Binding-site contacts:
Ligand atom N8 contacts residue PRO279 of chain 1.A at 3.9 Å.
Ligand atom C11 contacts residue VAL281 of chain 1.A at 4.4 Å (hydrophobic).
Ligand atom N8 contacts residue MET303 of chain 1.A at 4.1 Å.
Ligand atom N8 contacts residue TYR302 of chain 1.A at 3.7 Å.
Ligand atom N6 contacts residue HEM1 of chain 1.C at 4.0 Å.
Ligand atom C2 contacts residue PRO279 of chain 1.A at 4.0 Å (hydrophobic).
Ligand atom C11 contacts residue GLN192 of chain 1.A at 3.4 Å.
Ligand atom C1 contacts residue TRP301 of chain 1.A at 3.7 Å (hydrophobic).
Ligand atom C3 contacts residue HEM1 of chain 1.C at 3.7 Å.
Ligand atom N6 contacts residue PRO279 of chain 1.A at 3.7 Å.
Ligand atom C4 contacts residue VAL281 of chain 1.A at 3.9 Å (hydrophobic).
Ligand atom C7 contacts residue PRO279 of chain 1.A at 4.4 Å (hydrophobic).
Ligand atom N8 contacts residue HEM1 of chain 1.C at 3.3 Å.
Ligand atom N8 contacts residue GLU306 of chain 1.A at 2.7 Å (salt-bridge).
Ligand atom C10 contacts residue GLN192 of chain 1.A at 4.1 Å.
Ligand atom C1 contacts residue PRO279 of chain 1.A at 3.7 Å (hydrophobic).
Ligand atom C7 contacts residue GLY300 of chain 1.A at 3.8 Å.
Ligand atom C7 contacts residue PHE298 of chain 1.A at 4.0 Å (hydrophobic).
Ligand atom C10 contacts residue PRO279 of chain 1.A at 4.2 Å (hydrophobic).
Ligand atom C5 contacts residue GLU306 of chain 1.A at 3.6 Å.
Ligand atom C10 contacts residue GLU306 of chain 1.A at 3.9 Å.
Ligand atom C7 contacts residue ASN299 of chain 1.A at 4.1 Å.
Ligand atom C4 contacts residue PRO279 of chain 1.A at 4.5 Å (hydrophobic).
Ligand atom C2 contacts residue GLY300 of chain 1.A at 4.3 Å.
Ligand atom C11 contacts residue PRO279 of chain 1.A at 3.8 Å (hydrophobic).
Ligand atom C1 contacts residue HEM1 of chain 1.C at 3.6 Å.
Ligand atom C2 contacts residue TRP301 of chain 1.A at 3.9 Å (hydrophobic).
Ligand atom C9 contacts residue GLU306 of chain 1.A at 3.7 Å.
Ligand atom C2 contacts residue HEM1 of chain 1.C at 3.2 Å.
Ligand atom C5 contacts residue PRO279 of chain 1.A at 4.1 Å (hydrophobic).
Ligand atom C3 contacts residue PRO279 of chain 1.A at 4.2 Å (hydrophobic).
Ligand atom N8 contacts residue TRP301 of chain 1.A at 2.7 Å (h-bond).
Ligand atom C3 contacts residue GLY300 of chain 1.A at 4.4 Å.
Ligand atom C5 contacts residue HEM1 of chain 1.C at 4.1 Å.
Ligand atom C11 contacts residue ALA280 of chain 1.A at 3.8 Å (hydrophobic).
Ligand atom C1 contacts residue GLU306 of chain 1.A at 3.4 Å.
Ligand atom N6 contacts residue GLU306 of chain 1.A at 2.6 Å (salt-bridge).
Ligand atom C9 contacts residue HEM1 of chain 1.C at 3.6 Å.
Ligand atom C4 contacts residue HEM1 of chain 1.C at 4.1 Å.
Ligand atom C7 contacts residue HEM1 of chain 1.C at 3.0 Å.

Sequence of chain 1.A:
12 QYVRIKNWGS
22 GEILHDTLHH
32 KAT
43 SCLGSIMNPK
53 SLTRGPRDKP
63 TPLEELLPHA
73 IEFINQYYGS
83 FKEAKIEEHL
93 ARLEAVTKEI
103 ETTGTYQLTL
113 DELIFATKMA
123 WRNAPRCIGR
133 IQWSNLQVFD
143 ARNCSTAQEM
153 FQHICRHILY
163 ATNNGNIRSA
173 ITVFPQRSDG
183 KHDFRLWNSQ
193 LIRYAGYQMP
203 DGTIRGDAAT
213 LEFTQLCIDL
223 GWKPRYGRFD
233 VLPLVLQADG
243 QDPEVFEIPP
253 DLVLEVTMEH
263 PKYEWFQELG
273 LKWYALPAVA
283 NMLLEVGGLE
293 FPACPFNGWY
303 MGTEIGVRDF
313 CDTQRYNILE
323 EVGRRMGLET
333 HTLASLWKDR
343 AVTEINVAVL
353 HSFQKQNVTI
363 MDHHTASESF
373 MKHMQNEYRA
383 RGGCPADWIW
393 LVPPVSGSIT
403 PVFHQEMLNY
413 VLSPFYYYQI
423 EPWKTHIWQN

The small molecule below binds the protein below.
Small molecule (SMILES): CCCc1cc(C)cc(N)n1